Sequence of chain 1.A:
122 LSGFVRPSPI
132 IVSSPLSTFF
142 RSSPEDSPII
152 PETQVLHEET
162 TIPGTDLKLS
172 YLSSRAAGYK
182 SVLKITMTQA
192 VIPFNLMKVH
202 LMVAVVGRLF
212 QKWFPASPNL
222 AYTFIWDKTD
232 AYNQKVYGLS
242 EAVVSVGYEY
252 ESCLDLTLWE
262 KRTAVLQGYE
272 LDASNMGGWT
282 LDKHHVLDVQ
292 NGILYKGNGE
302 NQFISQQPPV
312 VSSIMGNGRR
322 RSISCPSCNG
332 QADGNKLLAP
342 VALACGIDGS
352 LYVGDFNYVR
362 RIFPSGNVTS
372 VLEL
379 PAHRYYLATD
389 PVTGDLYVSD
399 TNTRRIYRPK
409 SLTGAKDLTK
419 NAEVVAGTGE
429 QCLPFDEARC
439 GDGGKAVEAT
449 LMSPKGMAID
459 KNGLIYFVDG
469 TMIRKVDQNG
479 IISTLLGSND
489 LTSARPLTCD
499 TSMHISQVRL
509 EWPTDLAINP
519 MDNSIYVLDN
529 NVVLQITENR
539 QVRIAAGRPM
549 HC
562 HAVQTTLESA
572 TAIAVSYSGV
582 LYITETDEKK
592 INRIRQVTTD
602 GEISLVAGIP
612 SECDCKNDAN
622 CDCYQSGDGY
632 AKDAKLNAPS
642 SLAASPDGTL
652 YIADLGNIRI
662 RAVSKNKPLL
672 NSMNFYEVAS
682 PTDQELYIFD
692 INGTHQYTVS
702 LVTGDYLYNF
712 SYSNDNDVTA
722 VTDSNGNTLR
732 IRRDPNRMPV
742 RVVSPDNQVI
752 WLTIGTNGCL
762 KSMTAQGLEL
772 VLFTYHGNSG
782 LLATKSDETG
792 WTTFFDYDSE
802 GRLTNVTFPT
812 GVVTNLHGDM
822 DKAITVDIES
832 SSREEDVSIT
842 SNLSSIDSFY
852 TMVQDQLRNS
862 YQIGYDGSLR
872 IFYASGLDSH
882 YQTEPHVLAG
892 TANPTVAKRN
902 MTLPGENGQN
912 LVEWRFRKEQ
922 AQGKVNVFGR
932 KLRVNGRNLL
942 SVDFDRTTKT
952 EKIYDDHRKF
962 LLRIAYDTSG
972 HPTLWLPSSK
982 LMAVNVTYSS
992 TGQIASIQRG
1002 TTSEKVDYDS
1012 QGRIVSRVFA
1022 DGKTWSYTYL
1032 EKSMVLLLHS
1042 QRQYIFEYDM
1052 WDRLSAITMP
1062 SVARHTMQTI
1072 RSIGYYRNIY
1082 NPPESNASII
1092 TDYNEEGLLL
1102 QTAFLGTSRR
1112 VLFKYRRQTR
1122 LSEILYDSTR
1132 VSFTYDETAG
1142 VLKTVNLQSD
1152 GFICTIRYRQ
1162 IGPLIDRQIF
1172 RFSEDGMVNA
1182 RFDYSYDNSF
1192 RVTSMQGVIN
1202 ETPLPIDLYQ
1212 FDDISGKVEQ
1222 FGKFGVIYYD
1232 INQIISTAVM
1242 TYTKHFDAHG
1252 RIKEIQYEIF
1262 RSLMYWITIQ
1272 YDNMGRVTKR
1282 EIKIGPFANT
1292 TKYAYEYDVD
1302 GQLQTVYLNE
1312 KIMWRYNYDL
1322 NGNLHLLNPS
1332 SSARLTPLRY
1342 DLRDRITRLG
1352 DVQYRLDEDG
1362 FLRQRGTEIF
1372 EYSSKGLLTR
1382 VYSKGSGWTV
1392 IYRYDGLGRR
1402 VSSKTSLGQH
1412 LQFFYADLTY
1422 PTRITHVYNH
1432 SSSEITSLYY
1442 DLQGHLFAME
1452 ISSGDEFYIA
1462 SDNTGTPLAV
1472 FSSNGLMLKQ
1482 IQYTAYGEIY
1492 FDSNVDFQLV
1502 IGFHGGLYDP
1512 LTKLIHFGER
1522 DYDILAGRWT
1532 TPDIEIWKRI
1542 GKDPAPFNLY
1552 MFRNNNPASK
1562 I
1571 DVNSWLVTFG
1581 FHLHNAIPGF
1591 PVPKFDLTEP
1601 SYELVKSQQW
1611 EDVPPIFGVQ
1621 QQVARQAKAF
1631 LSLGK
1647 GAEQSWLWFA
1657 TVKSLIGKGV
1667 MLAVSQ

Binding-site contacts:
Ligand atom O5 contacts residue ASN806 of chain 1.A at 2.4 Å (h-bond).
Ligand atom C8 contacts residue THR805 of chain 1.A at 3.8 Å.
Ligand atom C7 contacts residue ASP797 of chain 1.A at 3.7 Å.
Ligand atom C4 contacts residue ASN806 of chain 1.A at 4.2 Å.
Ligand atom C5 contacts residue ASN816 of chain 1.A at 3.6 Å.
Ligand atom C7 contacts residue THR805 of chain 1.A at 4.1 Å.
Ligand atom N2 contacts residue ASN806 of chain 1.A at 2.9 Å (h-bond).
Ligand atom C6 contacts residue ASN816 of chain 1.A at 3.3 Å.
Ligand atom O7 contacts residue ASN806 of chain 1.A at 3.3 Å (h-bond).
Ligand atom O5 contacts residue ASN816 of chain 1.A at 3.3 Å (h-bond).
Ligand atom C5 contacts residue ASN806 of chain 1.A at 3.7 Å.
Ligand atom C8 contacts residue TYR798 of chain 1.A at 3.4 Å (hydrophobic).
Ligand atom C7 contacts residue ASN806 of chain 1.A at 3.3 Å.
Ligand atom N2 contacts residue THR805 of chain 1.A at 4.1 Å.
Ligand atom C8 contacts residue ASP797 of chain 1.A at 3.8 Å.
Ligand atom C3 contacts residue ASN806 of chain 1.A at 3.8 Å.
Ligand atom C2 contacts residue ASN806 of chain 1.A at 2.4 Å.
Ligand atom C1 contacts residue ASN806 of chain 1.A at 1.4 Å.
Ligand atom C8 contacts residue ASN806 of chain 1.A at 4.5 Å.
Ligand atom O7 contacts residue ASP797 of chain 1.A at 3.0 Å (salt-bridge).
Ligand atom C1 contacts residue ASN816 of chain 1.A at 4.2 Å.
Ligand atom O6 contacts residue ASN816 of chain 1.A at 3.6 Å (h-bond).

The small molecule below binds the protein below.
Small molecule (SMILES): CC(=O)N[C@@H]1[C@@H](O)[C@H](O)[C@@H](CO)O[C@H]1O